This small molecule binds to this protein.
Small molecule (SMILES): C[C@H]1O[C@H](O[C@H]2[C@H](O)[C@@H](O)[C@@H](O[C@H]3[C@H](O)[C@@H](O)[C@H](O)O[C@@H]3CO)O[C@@H]2CO)[C@H](O)[C@@H](O)[C@@H]1N[C@H]1C=C(CO)[C@@H](O)[C@H](O)[C@H]1O

Binding-site contacts:
Ligand atom C5 contacts residue GLC1 of chain 1.Y at 3.0 Å.
Ligand atom C6 contacts residue HIS65 of chain 1.B at 3.7 Å.
Ligand atom C2 contacts residue GLC1 of chain 1.Y at 0.4 Å.
Ligand atom C4 contacts residue GLC1 of chain 1.Y at 3.6 Å.
Ligand atom C1 contacts residue HIS65 of chain 1.B at 3.6 Å.
Ligand atom C7B contacts residue ASN71 of chain 1.B at 3.8 Å.
Ligand atom C4 contacts residue GLC1 of chain 1.Y at 0.2 Å.
Ligand atom C5 contacts residue GLC1 of chain 1.Y at 0.3 Å.
Ligand atom O2 contacts residue GLN130 of chain 1.B at 2.5 Å (h-bond).
Ligand atom O4 contacts residue GLC1 of chain 1.Y at 0.1 Å (h-bond).
Ligand atom O2 contacts residue GLC1 of chain 1.Y at 2.8 Å (h-bond).
Ligand atom O3 contacts residue GLN130 of chain 1.B at 3.1 Å (h-bond).
Ligand atom O5 contacts residue GLC1 of chain 1.Y at 0.4 Å (h-bond).
Ligand atom C3 contacts residue GLC1 of chain 1.Y at 0.4 Å.
Ligand atom O2 contacts residue GLC1 of chain 1.Y at 0.7 Å (h-bond).
Ligand atom C3 contacts residue GLC1 of chain 1.Y at 3.0 Å.
Ligand atom C2 contacts residue ASP133 of chain 1.B at 3.3 Å.
Ligand atom O3 contacts residue ASP133 of chain 1.B at 2.5 Å (salt-bridge).
Ligand atom C2 contacts residue GLN130 of chain 1.B at 3.5 Å.
Ligand atom C6 contacts residue HIS65 of chain 1.B at 3.7 Å.
Ligand atom O5 contacts residue GLC1 of chain 1.Y at 2.4 Å (h-bond).
Ligand atom O5 contacts residue TRP78 of chain 1.B at 3.2 Å.
Ligand atom C1 contacts residue GLC1 of chain 1.Y at 1.4 Å.
Ligand atom C2 contacts residue TRP78 of chain 1.B at 3.6 Å (hydrophobic).
Ligand atom O2 contacts residue ILE121 of chain 1.B at 3.7 Å.
Ligand atom O1 contacts residue GLC1 of chain 1.Y at 1.7 Å.
Ligand atom C1 contacts residue GLC1 of chain 1.Y at 0.5 Å.
Ligand atom O6 contacts residue GLC1 of chain 1.Y at 0.6 Å (h-bond).
Ligand atom C1B contacts residue TRP72 of chain 1.B at 3.5 Å (hydrophobic).
Ligand atom C2B contacts residue TRP72 of chain 1.B at 3.8 Å (hydrophobic).
Ligand atom C6 contacts residue TRP78 of chain 1.B at 3.8 Å (hydrophobic).
Ligand atom C3 contacts residue ASP133 of chain 1.B at 3.5 Å.
Ligand atom C4A contacts residue ASN71 of chain 1.B at 3.8 Å.
Ligand atom O3 contacts residue GLC1 of chain 1.Y at 0.5 Å (h-bond).
Ligand atom C2 contacts residue GLC1 of chain 1.Y at 2.4 Å.
Ligand atom C5 contacts residue HIS65 of chain 1.B at 3.8 Å.
Ligand atom C6 contacts residue GLC1 of chain 1.Y at 0.2 Å.
Ligand atom O2 contacts residue ASP133 of chain 1.B at 2.5 Å (salt-bridge).
Ligand atom O5 contacts residue HIS65 of chain 1.B at 2.8 Å (h-bond).
Ligand atom C1 contacts residue TRP78 of chain 1.B at 3.5 Å (hydrophobic).

Sequence of chain 1.B:
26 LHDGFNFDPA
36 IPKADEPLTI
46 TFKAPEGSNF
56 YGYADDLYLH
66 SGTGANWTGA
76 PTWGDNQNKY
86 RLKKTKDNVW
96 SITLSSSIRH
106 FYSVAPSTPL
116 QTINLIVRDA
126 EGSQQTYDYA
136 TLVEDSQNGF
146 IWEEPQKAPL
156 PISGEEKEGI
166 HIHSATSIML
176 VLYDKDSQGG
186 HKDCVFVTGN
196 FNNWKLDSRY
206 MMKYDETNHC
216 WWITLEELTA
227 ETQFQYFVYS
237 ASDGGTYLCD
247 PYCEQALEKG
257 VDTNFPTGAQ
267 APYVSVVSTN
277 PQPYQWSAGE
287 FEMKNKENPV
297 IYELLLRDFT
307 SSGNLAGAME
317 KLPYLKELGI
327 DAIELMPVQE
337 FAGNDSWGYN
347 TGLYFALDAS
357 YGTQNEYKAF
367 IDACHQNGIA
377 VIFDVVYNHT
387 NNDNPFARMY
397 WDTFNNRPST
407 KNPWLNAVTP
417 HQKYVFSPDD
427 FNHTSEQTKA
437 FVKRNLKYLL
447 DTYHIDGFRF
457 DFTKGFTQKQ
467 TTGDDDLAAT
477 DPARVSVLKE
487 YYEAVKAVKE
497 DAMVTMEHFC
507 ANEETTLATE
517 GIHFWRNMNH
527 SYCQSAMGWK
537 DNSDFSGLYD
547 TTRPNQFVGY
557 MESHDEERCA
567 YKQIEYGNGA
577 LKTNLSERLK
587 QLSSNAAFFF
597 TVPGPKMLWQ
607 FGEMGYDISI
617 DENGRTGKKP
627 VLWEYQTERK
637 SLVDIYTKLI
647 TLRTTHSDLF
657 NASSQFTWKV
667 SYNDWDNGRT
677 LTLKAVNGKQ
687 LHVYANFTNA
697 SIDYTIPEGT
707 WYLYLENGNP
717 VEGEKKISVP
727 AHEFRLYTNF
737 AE